Binding-site contacts:
Ligand atom CBA contacts residue MG1 of chain 1.O at 3.6 Å.
Ligand atom OAF contacts residue MG1 of chain 1.N at 1.9 Å.
Ligand atom OAG contacts residue ASP64 of chain 1.A at 2.4 Å (salt-bridge).
Ligand atom NBD contacts residue MG1 of chain 1.O at 3.6 Å.
Ligand atom OAG contacts residue MG1 of chain 1.N at 1.9 Å.
Ligand atom OAG contacts residue GLU157 of chain 1.A at 3.6 Å (salt-bridge).
Ligand atom CLAI contacts residue SER150 of chain 1.A at 3.1 Å.
Ligand atom OAE contacts residue ASP64 of chain 1.A at 3.2 Å (salt-bridge).
Ligand atom CAV contacts residue SER150 of chain 1.A at 3.1 Å.
Ligand atom FAH contacts residue GLN151 of chain 1.A at 3.6 Å.
Ligand atom CBB contacts residue SER150 of chain 1.A at 2.9 Å.
Ligand atom NBF contacts residue SER150 of chain 1.A at 3.1 Å (h-bond).
Ligand atom OAF contacts residue ASP64 of chain 1.A at 3.6 Å.
Ligand atom NBF contacts residue MG1 of chain 1.O at 3.9 Å.
Ligand atom CAW contacts residue ASP64 of chain 1.A at 3.7 Å.
Ligand atom NAP contacts residue SER150 of chain 1.A at 3.8 Å.
Ligand atom CAL contacts residue GLU157 of chain 1.A at 3.9 Å.
Ligand atom CAS contacts residue MG1 of chain 1.O at 2.4 Å.
Ligand atom CAW contacts residue MG1 of chain 1.N at 2.7 Å.
Ligand atom CAL contacts residue SER150 of chain 1.A at 3.3 Å.
Ligand atom OAF contacts residue GLU157 of chain 1.A at 2.8 Å (salt-bridge).
Ligand atom OAE contacts residue MG1 of chain 1.O at 2.0 Å.
Ligand atom CLAI contacts residue GLU157 of chain 1.A at 3.4 Å.
Ligand atom CAY contacts residue MG1 of chain 1.N at 3.9 Å.
Ligand atom OAE contacts residue ASP121 of chain 1.A at 3.7 Å.
Ligand atom CAW contacts residue MG1 of chain 1.O at 2.5 Å.
Ligand atom CAY contacts residue SER150 of chain 1.A at 3.4 Å.
Ligand atom CBC contacts residue SER150 of chain 1.A at 3.9 Å.
Ligand atom CAW contacts residue SER150 of chain 1.A at 3.5 Å.
Ligand atom CAT contacts residue SER150 of chain 1.A at 3.8 Å.
Ligand atom NBE contacts residue MG1 of chain 1.N at 3.9 Å.
Ligand atom CBA contacts residue SER150 of chain 1.A at 3.2 Å.
Ligand atom CAZ contacts residue MG1 of chain 1.N at 2.7 Å.
Ligand atom CBA contacts residue MG1 of chain 1.N at 3.0 Å.
Ligand atom CAZ contacts residue SER150 of chain 1.A at 3.7 Å.
Ligand atom CAX contacts residue SER150 of chain 1.A at 3.5 Å.
Ligand atom CAY contacts residue MG1 of chain 1.O at 2.6 Å.
Ligand atom NBE contacts residue SER150 of chain 1.A at 3.8 Å.
Ligand atom OAG contacts residue MG1 of chain 1.O at 2.0 Å.
Ligand atom OAD contacts residue SER150 of chain 1.A at 3.9 Å.

This protein binds this small molecule.
Small molecule (SMILES): CCN1C[C@H](C)n2c(c(O)c3c(=O)n(Cc4ccc(F)c(Cl)c4)nc(C(=O)NC)c32)C1=O

Sequence of chain 1.A:
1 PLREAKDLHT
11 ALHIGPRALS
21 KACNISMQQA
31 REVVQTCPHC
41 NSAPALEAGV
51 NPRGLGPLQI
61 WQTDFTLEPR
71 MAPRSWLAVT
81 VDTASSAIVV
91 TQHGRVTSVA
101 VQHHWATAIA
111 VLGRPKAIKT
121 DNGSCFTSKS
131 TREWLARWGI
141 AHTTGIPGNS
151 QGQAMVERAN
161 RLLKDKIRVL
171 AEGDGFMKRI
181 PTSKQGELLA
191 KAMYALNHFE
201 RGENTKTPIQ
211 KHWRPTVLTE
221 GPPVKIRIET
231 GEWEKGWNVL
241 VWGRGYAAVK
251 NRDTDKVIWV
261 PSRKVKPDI